A small-molecule ligand and the protein it binds are described below.
Small molecule (SMILES): CC(=O)N[C@@H]1[C@@H](O)[C@H](O)[C@@H](CO)O[C@H]1O

Binding-site contacts:
Ligand atom C7 contacts residue ASN203 of chain 1.B at 3.3 Å.
Ligand atom C1 contacts residue ASN203 of chain 1.B at 1.5 Å.
Ligand atom C8 contacts residue GLU117 of chain 1.B at 3.9 Å.
Ligand atom C3 contacts residue ASN203 of chain 1.B at 3.8 Å.
Ligand atom O7 contacts residue ASN203 of chain 1.B at 3.5 Å (h-bond).
Ligand atom C8 contacts residue VAL202 of chain 1.B at 4.0 Å (hydrophobic).
Ligand atom O5 contacts residue ASN203 of chain 1.B at 2.4 Å (h-bond).
Ligand atom N2 contacts residue ASN203 of chain 1.B at 2.8 Å (h-bond).
Ligand atom C8 contacts residue ASN203 of chain 1.B at 4.4 Å.
Ligand atom C2 contacts residue ASN203 of chain 1.B at 2.5 Å.
Ligand atom C5 contacts residue ASN203 of chain 1.B at 3.7 Å.
Ligand atom C4 contacts residue ASN203 of chain 1.B at 4.2 Å.

Sequence of chain 1.B:
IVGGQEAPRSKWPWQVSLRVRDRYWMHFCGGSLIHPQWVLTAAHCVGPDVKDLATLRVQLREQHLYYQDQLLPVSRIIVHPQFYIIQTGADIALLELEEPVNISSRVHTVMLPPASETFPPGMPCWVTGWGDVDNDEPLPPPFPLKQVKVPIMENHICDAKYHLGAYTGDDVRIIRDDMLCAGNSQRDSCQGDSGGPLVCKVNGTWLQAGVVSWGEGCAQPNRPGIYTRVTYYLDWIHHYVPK